Sequence of chain 1.B:
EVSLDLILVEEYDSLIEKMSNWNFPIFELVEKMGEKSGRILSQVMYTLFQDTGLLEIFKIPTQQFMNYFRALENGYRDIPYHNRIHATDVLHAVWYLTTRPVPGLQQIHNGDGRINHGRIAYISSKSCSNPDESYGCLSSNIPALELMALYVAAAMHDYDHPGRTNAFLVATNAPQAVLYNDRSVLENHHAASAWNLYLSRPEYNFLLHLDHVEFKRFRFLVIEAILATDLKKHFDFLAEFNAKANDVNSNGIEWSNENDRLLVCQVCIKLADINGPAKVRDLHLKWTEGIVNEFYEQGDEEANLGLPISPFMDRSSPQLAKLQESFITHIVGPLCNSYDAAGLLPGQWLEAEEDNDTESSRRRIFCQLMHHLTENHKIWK

A protein and the small-molecule ligand that binds it are described below.
Small molecule (SMILES): CC(C)Cn1c(=O)n(C)c(=O)c2nc[nH]c21

Binding-site contacts:
Ligand atom N9 contacts residue PHE306 of chain 1.B at 4.2 Å.
Ligand atom O6 contacts residue ILE302 of chain 1.B at 3.6 Å.
Ligand atom C10 contacts residue ILE285 of chain 1.B at 4.2 Å (hydrophobic).
Ligand atom C10 contacts residue ILE302 of chain 1.B at 3.9 Å (hydrophobic).
Ligand atom C14 contacts residue ILE302 of chain 1.B at 3.8 Å (hydrophobic).
Ligand atom N9 contacts residue PHE338 of chain 1.B at 3.6 Å.
Ligand atom C11 contacts residue LEU242 of chain 1.B at 4.1 Å (hydrophobic).
Ligand atom C8 contacts residue PHE338 of chain 1.B at 3.7 Å (hydrophobic).
Ligand atom N3 contacts residue PHE338 of chain 1.B at 3.3 Å.
Ligand atom C2 contacts residue TYR83 of chain 1.B at 4.1 Å (hydrophobic).
Ligand atom C5 contacts residue PHE338 of chain 1.B at 3.5 Å (hydrophobic).
Ligand atom O2 contacts residue ILE285 of chain 1.B at 3.5 Å.
Ligand atom O6 contacts residue PRO288 of chain 1.B at 3.9 Å.
Ligand atom C5 contacts residue ILE302 of chain 1.B at 4.0 Å (hydrophobic).
Ligand atom N1 contacts residue ILE302 of chain 1.B at 3.6 Å.
Ligand atom C5 contacts residue GLN335 of chain 1.B at 4.0 Å.
Ligand atom O6 contacts residue PHE338 of chain 1.B at 3.8 Å.
Ligand atom C14 contacts residue HIS84 of chain 1.B at 4.0 Å.
Ligand atom C14 contacts residue TYR83 of chain 1.B at 3.6 Å (hydrophobic).
Ligand atom C8 contacts residue GLN335 of chain 1.B at 3.7 Å.
Ligand atom N1 contacts residue PHE338 of chain 1.B at 3.4 Å.
Ligand atom C2 contacts residue PHE338 of chain 1.B at 3.4 Å (hydrophobic).
Ligand atom C13 contacts residue LEU242 of chain 1.B at 3.9 Å (hydrophobic).
Ligand atom C8 contacts residue LEU334 of chain 1.B at 4.0 Å (hydrophobic).
Ligand atom N7 contacts residue PHE338 of chain 1.B at 3.6 Å.
Ligand atom C10 contacts residue GLY287 of chain 1.B at 3.9 Å.
Ligand atom O2 contacts residue PHE338 of chain 1.B at 4.0 Å.
Ligand atom O2 contacts residue ASP284 of chain 1.B at 3.9 Å.
Ligand atom O2 contacts residue TYR83 of chain 1.B at 3.5 Å (h-bond).
Ligand atom C6 contacts residue ILE302 of chain 1.B at 3.5 Å (hydrophobic).
Ligand atom N1 contacts residue TYR83 of chain 1.B at 4.2 Å.
Ligand atom C10 contacts residue PRO288 of chain 1.B at 3.8 Å (hydrophobic).
Ligand atom C2 contacts residue ILE302 of chain 1.B at 4.2 Å (hydrophobic).
Ligand atom C4 contacts residue PHE338 of chain 1.B at 3.5 Å (hydrophobic).
Ligand atom C6 contacts residue PHE338 of chain 1.B at 3.3 Å (hydrophobic).
Ligand atom C10 contacts residue TYR83 of chain 1.B at 3.7 Å (hydrophobic).
Ligand atom O6 contacts residue GLN335 of chain 1.B at 3.3 Å (h-bond).
Ligand atom N7 contacts residue GLN335 of chain 1.B at 2.8 Å (h-bond).
Ligand atom C10 contacts residue PHE338 of chain 1.B at 4.1 Å (hydrophobic).
Ligand atom C11 contacts residue PHE338 of chain 1.B at 3.9 Å (hydrophobic).